Binding-site contacts:
Ligand atom C8 contacts residue MET75 of chain 1.A at 3.8 Å (hydrophobic).
Ligand atom C2 contacts residue 39H1 of chain 1.I at 3.1 Å.
Ligand atom O1P contacts residue GLY261 of chain 1.A at 2.9 Å (h-bond).
Ligand atom C5 contacts residue 39H1 of chain 1.I at 3.5 Å.
Ligand atom C5 contacts residue ILE204 of chain 1.A at 3.5 Å (hydrophobic).
Ligand atom O3' contacts residue ASP238 of chain 1.A at 2.4 Å (salt-bridge).
Ligand atom N7 contacts residue GLY287 of chain 1.A at 3.5 Å.
Ligand atom N1 contacts residue GLU313 of chain 1.A at 2.8 Å (salt-bridge).
Ligand atom N7 contacts residue MET288 of chain 1.A at 2.9 Å (h-bond).
Ligand atom C6 contacts residue 39H1 of chain 1.I at 3.5 Å.
Ligand atom C2' contacts residue ASP238 of chain 1.A at 3.7 Å.
Ligand atom O1P contacts residue SER262 of chain 1.A at 3.5 Å (h-bond).
Ligand atom O6 contacts residue GLY314 of chain 1.A at 3.2 Å.
Ligand atom O5' contacts residue GLY239 of chain 1.A at 3.4 Å.
Ligand atom C6 contacts residue MET288 of chain 1.A at 3.8 Å (hydrophobic).
Ligand atom N3 contacts residue CYS205 of chain 1.A at 3.7 Å.
Ligand atom N1 contacts residue 39H1 of chain 1.I at 3.1 Å.
Ligand atom O3P contacts residue GLY240 of chain 1.A at 3.1 Å (h-bond).
Ligand atom N3 contacts residue 39H1 of chain 1.I at 3.7 Å.
Ligand atom O3P contacts residue GLY239 of chain 1.A at 3.8 Å.
Ligand atom N9 contacts residue ILE204 of chain 1.A at 3.7 Å.
Ligand atom O2P contacts residue SER203 of chain 1.A at 2.7 Å (h-bond).
Ligand atom C5 contacts residue MET288 of chain 1.A at 3.6 Å (hydrophobic).
Ligand atom P contacts residue TYR285 of chain 1.A at 3.5 Å.
Ligand atom C5' contacts residue TYR285 of chain 1.A at 3.4 Å (hydrophobic).
Ligand atom O6 contacts residue MET288 of chain 1.A at 3.1 Å (h-bond).
Ligand atom C4 contacts residue ILE204 of chain 1.A at 3.6 Å (hydrophobic).
Ligand atom C2 contacts residue CYS205 of chain 1.A at 3.3 Å (hydrophobic).
Ligand atom O2' contacts residue ASP238 of chain 1.A at 2.5 Å (salt-bridge).
Ligand atom P contacts residue SER203 of chain 1.A at 3.8 Å.
Ligand atom O6 contacts residue GLY289 of chain 1.A at 2.8 Å (h-bond).
Ligand atom O3P contacts residue SER203 of chain 1.A at 3.3 Å (h-bond).
Ligand atom O2P contacts residue TYR285 of chain 1.A at 2.4 Å (h-bond).
Ligand atom O2P contacts residue SER262 of chain 1.A at 3.4 Å (h-bond).
Ligand atom C3' contacts residue ASP238 of chain 1.A at 3.7 Å.
Ligand atom C6 contacts residue GLY289 of chain 1.A at 3.7 Å.
Ligand atom N7 contacts residue ILE204 of chain 1.A at 3.6 Å.
Ligand atom O6 contacts residue GLY287 of chain 1.A at 3.3 Å.
Ligand atom C8 contacts residue ILE204 of chain 1.A at 3.7 Å (hydrophobic).
Ligand atom C2 contacts residue GLU313 of chain 1.A at 3.4 Å.

A small-molecule ligand and the protein it binds are described below.
Small molecule (SMILES): O=c1[nH]cnc2c1ncn2[C@@H]1O[C@H](COP(=O)(O)O)[C@@H](O)[C@H]1O

Sequence of chain 1.A:
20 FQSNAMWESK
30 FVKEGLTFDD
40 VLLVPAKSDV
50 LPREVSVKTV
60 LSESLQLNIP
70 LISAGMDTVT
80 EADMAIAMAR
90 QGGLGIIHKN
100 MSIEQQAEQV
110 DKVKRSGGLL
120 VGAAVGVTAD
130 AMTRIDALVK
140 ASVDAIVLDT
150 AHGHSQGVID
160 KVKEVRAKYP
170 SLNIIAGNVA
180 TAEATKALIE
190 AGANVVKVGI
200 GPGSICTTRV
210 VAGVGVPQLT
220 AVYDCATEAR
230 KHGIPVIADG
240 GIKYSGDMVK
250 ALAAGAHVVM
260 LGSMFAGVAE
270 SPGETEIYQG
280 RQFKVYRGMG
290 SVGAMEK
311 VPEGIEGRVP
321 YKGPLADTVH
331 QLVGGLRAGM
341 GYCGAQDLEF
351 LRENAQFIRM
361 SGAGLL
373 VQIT